Sequence of chain 49.C:
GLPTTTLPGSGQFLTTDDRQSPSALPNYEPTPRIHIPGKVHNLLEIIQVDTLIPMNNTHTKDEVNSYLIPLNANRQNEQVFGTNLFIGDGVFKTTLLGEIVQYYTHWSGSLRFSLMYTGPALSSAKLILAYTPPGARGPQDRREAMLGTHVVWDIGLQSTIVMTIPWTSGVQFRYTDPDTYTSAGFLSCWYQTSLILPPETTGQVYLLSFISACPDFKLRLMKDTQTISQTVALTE

Sequence of chain 48.A:
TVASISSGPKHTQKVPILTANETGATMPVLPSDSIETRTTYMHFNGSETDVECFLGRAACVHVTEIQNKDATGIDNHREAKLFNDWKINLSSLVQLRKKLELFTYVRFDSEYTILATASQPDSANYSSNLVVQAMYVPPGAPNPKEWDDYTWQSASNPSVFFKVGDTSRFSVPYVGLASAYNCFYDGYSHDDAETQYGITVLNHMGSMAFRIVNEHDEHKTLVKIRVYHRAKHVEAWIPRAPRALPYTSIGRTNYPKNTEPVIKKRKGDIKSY

Sequence of chain 48.C:
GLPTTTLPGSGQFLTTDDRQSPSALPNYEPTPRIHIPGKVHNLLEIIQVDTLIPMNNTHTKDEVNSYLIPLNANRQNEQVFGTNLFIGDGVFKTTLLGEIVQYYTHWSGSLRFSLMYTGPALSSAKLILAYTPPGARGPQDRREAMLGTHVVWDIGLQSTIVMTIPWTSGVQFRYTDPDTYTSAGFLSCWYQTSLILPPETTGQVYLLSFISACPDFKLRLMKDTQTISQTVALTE

This small molecule binds to this protein.
Small molecule (SMILES): Cc1cc(CCCOc2c(C)cc(-c3noc(C(F)(F)F)n3)cc2C)on1

Binding-site contacts:
Ligand atom F2 contacts residue VAL176 of chain 48.A at 2.7 Å.
Ligand atom O1 contacts residue MET221 of chain 48.A at 3.7 Å.
Ligand atom CM6 contacts residue VAL188 of chain 48.A at 3.8 Å (hydrophobic).
Ligand atom N3A contacts residue PHE186 of chain 48.A at 3.4 Å.
Ligand atom F1 contacts residue PHE186 of chain 48.A at 3.8 Å.
Ligand atom F1 contacts residue MET224 of chain 48.A at 3.6 Å.
Ligand atom CM2 contacts residue ILE104 of chain 48.A at 3.6 Å (hydrophobic).
Ligand atom N1A contacts residue PRO174 of chain 48.A at 3.5 Å.
Ligand atom C3 contacts residue LEU106 of chain 48.A at 3.8 Å (hydrophobic).
Ligand atom O1A contacts residue PRO174 of chain 48.A at 3.5 Å.
Ligand atom C3A contacts residue PHE186 of chain 48.A at 3.7 Å (hydrophobic).
Ligand atom C2C contacts residue TYR128 of chain 48.A at 3.2 Å (hydrophobic).
Ligand atom F1 contacts residue ALA150 of chain 48.A at 3.8 Å.
Ligand atom C6B contacts residue TYR152 of chain 48.A at 3.6 Å (hydrophobic).
Ligand atom CM3 contacts residue ASN219 of chain 48.A at 3.8 Å.
Ligand atom C2B contacts residue ILE104 of chain 48.A at 3.8 Å (hydrophobic).
Ligand atom C4 contacts residue TYR197 of chain 48.A at 3.4 Å (hydrophobic).
Ligand atom CM2 contacts residue MET224 of chain 48.A at 3.5 Å (hydrophobic).
Ligand atom CM6 contacts residue TYR152 of chain 48.A at 3.4 Å (hydrophobic).
Ligand atom C1C contacts residue TYR128 of chain 48.A at 3.5 Å (hydrophobic).
Ligand atom F3 contacts residue SER175 of chain 48.A at 2.8 Å.
Ligand atom CM6 contacts residue LEU25 of chain 48.C at 3.8 Å (hydrophobic).
Ligand atom F3 contacts residue TYR152 of chain 48.A at 3.6 Å.
Ligand atom N3A contacts residue TYR152 of chain 48.A at 3.8 Å.
Ligand atom F3 contacts residue PRO174 of chain 48.A at 2.9 Å.
Ligand atom F3 contacts residue ALA150 of chain 48.A at 2.7 Å.
Ligand atom F3 contacts residue VAL176 of chain 48.A at 3.6 Å.
Ligand atom F3 contacts residue MET151 of chain 48.A at 3.7 Å.
Ligand atom C3B contacts residue MET224 of chain 48.A at 3.6 Å (hydrophobic).
Ligand atom C3C contacts residue TYR128 of chain 48.A at 3.3 Å (hydrophobic).
Ligand atom C5B contacts residue TYR152 of chain 48.A at 3.5 Å (hydrophobic).
Ligand atom C2A contacts residue TYR152 of chain 48.A at 3.7 Å (hydrophobic).
Ligand atom CM4 contacts residue ALA150 of chain 48.A at 3.6 Å (hydrophobic).
Ligand atom C1C contacts residue TYR197 of chain 48.A at 3.5 Å (hydrophobic).
Ligand atom O1A contacts residue ALA24 of chain 48.C at 3.3 Å.
Ligand atom CM2 contacts residue TYR128 of chain 48.A at 3.4 Å (hydrophobic).
Ligand atom CM4 contacts residue VAL176 of chain 48.A at 3.8 Å (hydrophobic).
Ligand atom C2A contacts residue PHE186 of chain 48.A at 3.5 Å (hydrophobic).
Ligand atom N1A contacts residue ALA24 of chain 48.C at 3.2 Å.
Ligand atom C2C contacts residue ILE104 of chain 48.A at 3.8 Å (hydrophobic).